Binding-site contacts:
Ligand atom O7 contacts residue ASN396 of chain 1.A at 4.3 Å.
Ligand atom C5 contacts residue THR398 of chain 1.A at 3.9 Å.
Ligand atom C7 contacts residue ASN396 of chain 1.A at 3.5 Å.
Ligand atom O5 contacts residue ASN396 of chain 1.A at 2.5 Å (h-bond).
Ligand atom C1 contacts residue THR398 of chain 1.A at 3.2 Å.
Ligand atom N2 contacts residue THR398 of chain 1.A at 3.7 Å.
Ligand atom O6 contacts residue THR401 of chain 1.A at 4.1 Å.
Ligand atom O5 contacts residue THR398 of chain 1.A at 4.0 Å.
Ligand atom C5 contacts residue ASN396 of chain 1.A at 3.7 Å.
Ligand atom C1 contacts residue ASN396 of chain 1.A at 1.4 Å.
Ligand atom O2 contacts residue THR453 of chain 4.A at 3.9 Å.
Ligand atom N2 contacts residue SER426 of chain 1.A at 4.3 Å.
Ligand atom C7 contacts residue HIS399 of chain 1.A at 4.3 Å.
Ligand atom O7 contacts residue HIS399 of chain 1.A at 4.0 Å.
Ligand atom N2 contacts residue ASN396 of chain 1.A at 2.8 Å (h-bond).
Ligand atom C5 contacts residue HIS399 of chain 1.A at 3.9 Å.
Ligand atom C6 contacts residue HIS399 of chain 1.A at 4.3 Å.
Ligand atom C8 contacts residue HIS399 of chain 1.A at 4.3 Å.
Ligand atom O7 contacts residue THR453 of chain 4.A at 3.7 Å.
Ligand atom O7 contacts residue SER426 of chain 1.A at 3.1 Å (h-bond).
Ligand atom C4 contacts residue THR398 of chain 1.A at 4.4 Å.
Ligand atom C3 contacts residue ASN396 of chain 1.A at 3.8 Å.
Ligand atom C8 contacts residue ASN396 of chain 1.A at 4.0 Å.
Ligand atom C2 contacts residue ASN396 of chain 1.A at 2.4 Å.
Ligand atom C7 contacts residue SER426 of chain 1.A at 4.1 Å.
Ligand atom C4 contacts residue ASN396 of chain 1.A at 4.3 Å.
Ligand atom C2 contacts residue THR398 of chain 1.A at 3.8 Å.
Ligand atom C6 contacts residue THR401 of chain 1.A at 3.8 Å.
Ligand atom C3 contacts residue THR398 of chain 1.A at 3.8 Å.
Ligand atom O4 contacts residue HIS399 of chain 1.A at 4.5 Å.

Sequence of chain 4.A:
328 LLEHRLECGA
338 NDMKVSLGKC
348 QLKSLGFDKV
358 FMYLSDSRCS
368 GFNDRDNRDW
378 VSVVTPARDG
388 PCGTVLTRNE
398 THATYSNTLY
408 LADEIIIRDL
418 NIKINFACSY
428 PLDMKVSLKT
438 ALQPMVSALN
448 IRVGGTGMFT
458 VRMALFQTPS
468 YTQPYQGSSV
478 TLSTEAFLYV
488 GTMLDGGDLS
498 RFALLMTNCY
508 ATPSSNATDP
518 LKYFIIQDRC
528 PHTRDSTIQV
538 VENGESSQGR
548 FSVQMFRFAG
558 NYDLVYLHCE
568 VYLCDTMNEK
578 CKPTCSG

This small molecule binds to this protein.
Small molecule (SMILES): CC(=O)N[C@H]1[C@H](O[C@H]2[C@H](O)[C@@H](NC(C)=O)CO[C@@H]2CO)O[C@H](CO)[C@@H](O[C@@H]2O[C@H](CO[C@H]3O[C@H](CO[C@H]4O[C@H](CO)[C@@H](O)[C@H](O)[C@@H]4O)[C@@H](O)[C@H](O)[C@@H]3O)[C@@H](O)[C@H](O[C@H]3O[C@H](CO[C@H]4O[C@H](CO)[C@@H](O)[C@H](O)[C@@H]4O)[C@@H](O)[C@H](O)[C@@H]3O)[C@@H]2O)[C@@H]1O

Sequence of chain 1.A:
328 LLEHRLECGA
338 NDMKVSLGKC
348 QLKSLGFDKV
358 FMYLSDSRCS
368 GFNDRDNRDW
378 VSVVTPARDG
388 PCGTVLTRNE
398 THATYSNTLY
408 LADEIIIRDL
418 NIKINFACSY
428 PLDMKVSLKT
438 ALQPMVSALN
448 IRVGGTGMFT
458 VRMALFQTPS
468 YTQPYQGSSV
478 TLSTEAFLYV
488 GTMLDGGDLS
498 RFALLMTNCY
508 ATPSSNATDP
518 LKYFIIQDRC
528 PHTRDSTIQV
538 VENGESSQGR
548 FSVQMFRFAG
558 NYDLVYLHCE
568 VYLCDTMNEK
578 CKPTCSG